Sequence of chain 1.B:
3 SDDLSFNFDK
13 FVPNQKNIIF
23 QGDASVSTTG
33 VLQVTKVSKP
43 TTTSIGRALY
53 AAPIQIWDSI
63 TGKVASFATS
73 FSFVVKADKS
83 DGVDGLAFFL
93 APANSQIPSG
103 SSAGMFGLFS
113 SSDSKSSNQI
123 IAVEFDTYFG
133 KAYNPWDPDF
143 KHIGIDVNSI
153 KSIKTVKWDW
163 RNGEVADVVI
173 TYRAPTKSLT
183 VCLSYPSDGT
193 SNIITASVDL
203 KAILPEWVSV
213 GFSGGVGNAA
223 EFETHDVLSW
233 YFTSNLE

Binding-site contacts:
Ligand atom N2 contacts residue SER112 of chain 1.B at 3.0 Å (h-bond).
Ligand atom C2 contacts residue SER101 of chain 1.B at 3.8 Å.
Ligand atom N2 contacts residue SER101 of chain 1.B at 3.9 Å.
Ligand atom O7 contacts residue SER101 of chain 1.B at 3.4 Å.
Ligand atom C4 contacts residue SER112 of chain 1.B at 4.3 Å.
Ligand atom O5 contacts residue SER101 of chain 1.B at 4.2 Å.
Ligand atom C1 contacts residue SER101 of chain 1.B at 3.8 Å.
Ligand atom C6 contacts residue PRO100 of chain 1.B at 4.5 Å (hydrophobic).
Ligand atom O6 contacts residue PRO100 of chain 1.B at 3.9 Å.
Ligand atom C7 contacts residue SER112 of chain 1.B at 3.9 Å.
Ligand atom C3 contacts residue SER112 of chain 1.B at 3.8 Å.
Ligand atom O5 contacts residue PRO100 of chain 1.B at 3.7 Å.
Ligand atom C5 contacts residue SER112 of chain 1.B at 3.7 Å.
Ligand atom O5 contacts residue SER112 of chain 1.B at 2.4 Å (h-bond).
Ligand atom C7 contacts residue SER101 of chain 1.B at 3.9 Å.
Ligand atom O6 contacts residue SER101 of chain 1.B at 4.1 Å.
Ligand atom C1 contacts residue SER112 of chain 1.B at 1.5 Å.
Ligand atom O7 contacts residue SER112 of chain 1.B at 4.3 Å.
Ligand atom C2 contacts residue SER112 of chain 1.B at 2.5 Å.

A small-molecule ligand and the protein it binds are described below.
Small molecule (SMILES): CC(=O)N[C@@H]1[C@@H](O)[C@H](O)[C@@H](CO)O[C@H]1O